Binding-site contacts:
Ligand atom C2 contacts residue PRO419 of chain 3.G at 4.2 Å (hydrophobic).
Ligand atom N6 contacts residue VAL418 of chain 3.G at 3.8 Å.
Ligand atom N9 contacts residue HIS630 of chain 3.G at 3.8 Å.
Ligand atom N6 contacts residue GLY639 of chain 3.G at 2.9 Å (h-bond).
Ligand atom O5' contacts residue PRO631 of chain 3.G at 4.0 Å.
Ligand atom C6 contacts residue GLY639 of chain 3.G at 3.8 Å.
Ligand atom N1 contacts residue PRO631 of chain 3.G at 3.8 Å.
Ligand atom N7 contacts residue HIS630 of chain 3.G at 3.6 Å.
Ligand atom N6 contacts residue PRO633 of chain 3.G at 4.2 Å.
Ligand atom C5 contacts residue SER632 of chain 3.G at 4.4 Å.
Ligand atom P contacts residue PHE629 of chain 3.G at 4.4 Å.
Ligand atom C6 contacts residue VAL418 of chain 3.G at 4.0 Å (hydrophobic).
Ligand atom C2 contacts residue GLY639 of chain 3.G at 3.9 Å.
Ligand atom C2 contacts residue PRO631 of chain 3.G at 4.3 Å (hydrophobic).
Ligand atom N6 contacts residue PRO631 of chain 3.G at 3.8 Å.
Ligand atom N6 contacts residue GLY637 of chain 3.G at 4.0 Å.
Ligand atom N1 contacts residue PRO419 of chain 3.G at 4.2 Å.
Ligand atom O2P contacts residue PHE629 of chain 3.G at 3.4 Å (h-bond).
Ligand atom O4' contacts residue HIS630 of chain 3.G at 4.2 Å.
Ligand atom N1 contacts residue VAL418 of chain 3.G at 3.8 Å.
Ligand atom N6 contacts residue PHE638 of chain 3.G at 3.8 Å.
Ligand atom O4' contacts residue PRO631 of chain 3.G at 4.1 Å.
Ligand atom N7 contacts residue SER632 of chain 3.G at 3.8 Å.
Ligand atom C6 contacts residue PRO631 of chain 3.G at 3.6 Å (hydrophobic).
Ligand atom C8 contacts residue HIS630 of chain 3.G at 3.1 Å.
Ligand atom C5 contacts residue PRO419 of chain 3.G at 4.2 Å (hydrophobic).
Ligand atom C8 contacts residue ASP609 of chain 3.G at 4.4 Å.
Ligand atom C4 contacts residue PRO419 of chain 3.G at 4.0 Å (hydrophobic).
Ligand atom O2P contacts residue PRO631 of chain 3.G at 3.8 Å.
Ligand atom O5' contacts residue PHE629 of chain 3.G at 4.0 Å.
Ligand atom C5 contacts residue PRO631 of chain 3.G at 4.1 Å (hydrophobic).
Ligand atom N3 contacts residue PRO419 of chain 3.G at 4.2 Å.
Ligand atom C1' contacts residue HIS630 of chain 3.G at 3.8 Å.
Ligand atom N7 contacts residue ASP609 of chain 3.G at 4.1 Å.
Ligand atom C6 contacts residue PRO419 of chain 3.G at 4.3 Å (hydrophobic).
Ligand atom N6 contacts residue SER632 of chain 3.G at 4.0 Å.
Ligand atom O2P contacts residue HIS628 of chain 3.G at 3.8 Å.
Ligand atom N9 contacts residue PRO419 of chain 3.G at 4.2 Å.
Ligand atom N1 contacts residue GLY639 of chain 3.G at 3.1 Å (h-bond).
Ligand atom C2' contacts residue PRO419 of chain 3.G at 4.0 Å (hydrophobic).

A small-molecule ligand and the protein it binds are described below.
Small molecule (SMILES): Nc1ncnc2c1ncn2[C@H]1C[C@H](O)[C@@H](COP(=O)(O)O)O1

Sequence of chain 3.G:
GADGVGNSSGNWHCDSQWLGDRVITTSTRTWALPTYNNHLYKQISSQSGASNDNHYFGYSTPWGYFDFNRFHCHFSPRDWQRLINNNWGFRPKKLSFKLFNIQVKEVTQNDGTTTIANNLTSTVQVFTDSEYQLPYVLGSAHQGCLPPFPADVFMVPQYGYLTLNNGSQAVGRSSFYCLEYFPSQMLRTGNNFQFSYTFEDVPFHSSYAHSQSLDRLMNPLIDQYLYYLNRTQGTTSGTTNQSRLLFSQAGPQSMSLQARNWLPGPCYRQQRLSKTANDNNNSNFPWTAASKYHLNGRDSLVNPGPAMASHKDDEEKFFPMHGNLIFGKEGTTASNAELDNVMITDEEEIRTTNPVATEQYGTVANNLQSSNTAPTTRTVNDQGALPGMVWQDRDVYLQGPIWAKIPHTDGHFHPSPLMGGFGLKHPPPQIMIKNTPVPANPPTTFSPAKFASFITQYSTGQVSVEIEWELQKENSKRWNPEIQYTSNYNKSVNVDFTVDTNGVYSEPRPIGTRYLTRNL